Sequence of chain 1.A:
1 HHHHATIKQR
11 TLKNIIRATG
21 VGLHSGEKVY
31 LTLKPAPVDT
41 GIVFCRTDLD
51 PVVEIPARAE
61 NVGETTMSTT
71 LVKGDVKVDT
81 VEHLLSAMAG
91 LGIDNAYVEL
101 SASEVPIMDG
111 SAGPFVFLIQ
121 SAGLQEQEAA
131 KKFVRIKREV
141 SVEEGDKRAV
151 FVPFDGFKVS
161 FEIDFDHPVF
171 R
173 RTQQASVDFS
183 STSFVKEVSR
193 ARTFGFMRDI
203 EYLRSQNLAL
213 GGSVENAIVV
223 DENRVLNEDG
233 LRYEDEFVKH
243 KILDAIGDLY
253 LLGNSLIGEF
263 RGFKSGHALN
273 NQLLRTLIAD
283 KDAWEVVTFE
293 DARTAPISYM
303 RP

This small molecule binds to this protein.
Small molecule (SMILES): CC(C)([C@H](NC(=O)c1ccc(C#CC#CCCO)cc1)C(=O)NO)S(=O)(=O)CC1COC1

Binding-site contacts:
Ligand atom O27 contacts residue MET67 of chain 1.A at 3.5 Å.
Ligand atom C21 contacts residue MG1 of chain 1.C at 2.7 Å.
Ligand atom O07 contacts residue HIS24 of chain 1.A at 3.6 Å.
Ligand atom O31 contacts residue ASP201 of chain 1.A at 3.6 Å (salt-bridge).
Ligand atom O24 contacts residue HIS83 of chain 1.A at 3.2 Å (h-bond).
Ligand atom C03 contacts residue PHE196 of chain 1.A at 3.3 Å (hydrophobic).
Ligand atom O07 contacts residue MET67 of chain 1.A at 3.3 Å.
Ligand atom C03 contacts residue THR195 of chain 1.A at 3.5 Å.
Ligand atom O22 contacts residue ASP246 of chain 1.A at 3.3 Å (salt-bridge).
Ligand atom C15 contacts residue ILE202 of chain 1.A at 3.5 Å (hydrophobic).
Ligand atom C28 contacts residue PHE196 of chain 1.A at 3.2 Å (hydrophobic).
Ligand atom C17 contacts residue GLY214 of chain 1.A at 3.4 Å.
Ligand atom C04 contacts residue THR195 of chain 1.A at 3.3 Å.
Ligand atom O24 contacts residue MG1 of chain 1.C at 2.2 Å.
Ligand atom O24 contacts residue ASP246 of chain 1.A at 3.1 Å (salt-bridge).
Ligand atom O22 contacts residue THR195 of chain 1.A at 2.6 Å (h-bond).
Ligand atom N23 contacts residue ASP246 of chain 1.A at 3.4 Å (salt-bridge).
Ligand atom C01 contacts residue ASP246 of chain 1.A at 3.6 Å.
Ligand atom N23 contacts residue GLU82 of chain 1.A at 3.1 Å (salt-bridge).
Ligand atom O31 contacts residue PHE198 of chain 1.A at 3.1 Å (h-bond).
Ligand atom O31 contacts residue GLY197 of chain 1.A at 3.2 Å.
Ligand atom C21 contacts residue THR195 of chain 1.A at 3.3 Å.
Ligand atom N23 contacts residue MG1 of chain 1.C at 2.8 Å.
Ligand atom C21 contacts residue ASP246 of chain 1.A at 3.5 Å.
Ligand atom C18 contacts residue SER215 of chain 1.A at 3.5 Å.
Ligand atom O22 contacts residue MG1 of chain 1.C at 2.0 Å.
Ligand atom C16 contacts residue GLY214 of chain 1.A at 3.4 Å.
Ligand atom O22 contacts residue HIS83 of chain 1.A at 3.5 Å (h-bond).
Ligand atom O24 contacts residue HIS269 of chain 1.A at 2.9 Å (h-bond).
Ligand atom C18 contacts residue GLY214 of chain 1.A at 3.6 Å.
Ligand atom O24 contacts residue GLU82 of chain 1.A at 2.5 Å (salt-bridge).
Ligand atom C17 contacts residue SER215 of chain 1.A at 3.5 Å.
Ligand atom N23 contacts residue HIS269 of chain 1.A at 2.9 Å (h-bond).
Ligand atom O22 contacts residue HIS242 of chain 1.A at 2.9 Å (h-bond).
Ligand atom C09 contacts residue THR195 of chain 1.A at 3.3 Å.
Ligand atom C16 contacts residue SER215 of chain 1.A at 3.5 Å.
Ligand atom C09 contacts residue PHE196 of chain 1.A at 3.4 Å (hydrophobic).
Ligand atom N05 contacts residue THR195 of chain 1.A at 2.9 Å (h-bond).
Ligand atom C15 contacts residue GLY214 of chain 1.A at 3.6 Å.
Ligand atom C16 contacts residue ILE202 of chain 1.A at 3.6 Å (hydrophobic).